Binding-site contacts:
Ligand atom O5 contacts residue ASN154 of chain 41.A at 2.4 Å (h-bond).
Ligand atom C8 contacts residue ILE152 of chain 41.A at 4.3 Å (hydrophobic).
Ligand atom C5 contacts residue ASN154 of chain 41.A at 3.8 Å.
Ligand atom C8 contacts residue ASN154 of chain 41.A at 4.1 Å.
Ligand atom C6 contacts residue HIS158 of chain 41.A at 4.0 Å.
Ligand atom C3 contacts residue THR160 of chain 41.A at 3.9 Å.
Ligand atom O5 contacts residue THR160 of chain 41.A at 3.2 Å.
Ligand atom C3 contacts residue ASN154 of chain 41.A at 3.9 Å.
Ligand atom C5 contacts residue THR160 of chain 41.A at 3.7 Å.
Ligand atom C6 contacts residue THR160 of chain 41.A at 3.7 Å.
Ligand atom C4 contacts residue ASN154 of chain 41.A at 4.3 Å.
Ligand atom O7 contacts residue THR160 of chain 41.A at 2.5 Å.
Ligand atom O3 contacts residue THR160 of chain 41.A at 4.3 Å.
Ligand atom N2 contacts residue ASN154 of chain 41.A at 3.0 Å (h-bond).
Ligand atom N2 contacts residue THR160 of chain 41.A at 3.5 Å.
Ligand atom C7 contacts residue THR160 of chain 41.A at 3.4 Å.
Ligand atom C1 contacts residue ASN154 of chain 41.A at 1.6 Å.
Ligand atom C1 contacts residue THR160 of chain 41.A at 3.0 Å.
Ligand atom C8 contacts residue VAL153 of chain 41.A at 4.4 Å (hydrophobic).
Ligand atom C2 contacts residue THR160 of chain 41.A at 2.7 Å.
Ligand atom O6 contacts residue HIS158 of chain 41.A at 3.4 Å (h-bond).
Ligand atom C2 contacts residue ASN154 of chain 41.A at 2.5 Å.
Ligand atom C4 contacts residue THR160 of chain 41.A at 3.6 Å.
Ligand atom O7 contacts residue ASN154 of chain 41.A at 2.7 Å (h-bond).
Ligand atom O5 contacts residue HIS158 of chain 41.A at 3.8 Å.
Ligand atom C7 contacts residue ASN154 of chain 41.A at 3.0 Å.
Ligand atom O7 contacts residue ASP161 of chain 41.A at 3.7 Å.

Sequence of chain 41.A:
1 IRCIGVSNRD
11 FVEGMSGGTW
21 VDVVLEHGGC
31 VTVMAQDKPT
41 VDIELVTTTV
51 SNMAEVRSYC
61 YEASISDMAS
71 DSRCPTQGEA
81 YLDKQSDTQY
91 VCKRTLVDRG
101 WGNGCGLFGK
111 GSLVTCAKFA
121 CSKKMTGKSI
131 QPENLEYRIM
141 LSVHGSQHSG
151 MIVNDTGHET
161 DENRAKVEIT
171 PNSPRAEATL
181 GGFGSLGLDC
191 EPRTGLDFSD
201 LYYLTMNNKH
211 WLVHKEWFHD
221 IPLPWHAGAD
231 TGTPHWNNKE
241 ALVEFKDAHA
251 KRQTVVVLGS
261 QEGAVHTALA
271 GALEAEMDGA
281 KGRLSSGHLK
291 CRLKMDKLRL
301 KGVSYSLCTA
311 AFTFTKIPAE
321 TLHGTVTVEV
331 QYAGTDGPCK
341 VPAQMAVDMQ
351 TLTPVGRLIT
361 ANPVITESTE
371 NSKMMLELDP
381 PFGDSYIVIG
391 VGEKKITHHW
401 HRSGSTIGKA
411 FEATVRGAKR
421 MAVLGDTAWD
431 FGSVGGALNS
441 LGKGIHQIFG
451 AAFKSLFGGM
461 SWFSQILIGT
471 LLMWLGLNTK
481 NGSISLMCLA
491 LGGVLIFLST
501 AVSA

The small molecule below binds the protein below.
Small molecule (SMILES): CC(=O)N[C@@H]1[C@@H](O)[C@H](O)[C@@H](CO)O[C@H]1O